Sequence of chain 1.A:
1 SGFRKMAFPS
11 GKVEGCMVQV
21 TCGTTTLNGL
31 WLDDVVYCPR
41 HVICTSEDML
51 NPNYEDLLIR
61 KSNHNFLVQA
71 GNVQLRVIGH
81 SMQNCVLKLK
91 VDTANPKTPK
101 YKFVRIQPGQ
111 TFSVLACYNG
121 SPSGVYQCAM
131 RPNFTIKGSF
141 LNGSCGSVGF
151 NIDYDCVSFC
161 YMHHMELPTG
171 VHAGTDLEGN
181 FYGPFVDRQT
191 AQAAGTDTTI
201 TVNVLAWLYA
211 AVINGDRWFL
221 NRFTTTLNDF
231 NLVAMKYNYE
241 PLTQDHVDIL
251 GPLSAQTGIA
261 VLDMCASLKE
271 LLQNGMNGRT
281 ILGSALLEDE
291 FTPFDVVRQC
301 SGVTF

Binding-site contacts:
Ligand atom C10 contacts residue GLU166 of chain 1.A at 3.4 Å.
Ligand atom C9 contacts residue GLU166 of chain 1.A at 3.7 Å.
Ligand atom C16 contacts residue MET165 of chain 1.A at 3.7 Å (hydrophobic).
Ligand atom O2 contacts residue GLN189 of chain 1.A at 3.3 Å.
Ligand atom C9 contacts residue LEU141 of chain 1.A at 3.8 Å (hydrophobic).
Ligand atom CL contacts residue HIS41 of chain 1.A at 3.4 Å.
Ligand atom C10 contacts residue LEU141 of chain 1.A at 3.7 Å (hydrophobic).
Ligand atom N1 contacts residue GLN189 of chain 1.A at 3.6 Å.
Ligand atom C8 contacts residue LEU141 of chain 1.A at 3.7 Å (hydrophobic).
Ligand atom C10 contacts residue ASN142 of chain 1.A at 3.7 Å.
Ligand atom C10 contacts residue PHE140 of chain 1.A at 3.6 Å (hydrophobic).
Ligand atom C8 contacts residue PHE140 of chain 1.A at 3.6 Å (hydrophobic).
Ligand atom C17 contacts residue MET49 of chain 1.A at 3.5 Å (hydrophobic).
Ligand atom C8 contacts residue GLU166 of chain 1.A at 3.6 Å.
Ligand atom C16 contacts residue HIS164 of chain 1.A at 3.4 Å.
Ligand atom C contacts residue GLU166 of chain 1.A at 3.7 Å.
Ligand atom O1 contacts residue MET165 of chain 1.A at 3.6 Å.
Ligand atom C17 contacts residue MET165 of chain 1.A at 3.5 Å (hydrophobic).
Ligand atom C17 contacts residue HIS164 of chain 1.A at 3.8 Å.
Ligand atom N3 contacts residue PHE140 of chain 1.A at 3.9 Å.
Ligand atom CL contacts residue ASP187 of chain 1.A at 3.5 Å.
Ligand atom C11 contacts residue ASN142 of chain 1.A at 3.8 Å.
Ligand atom CL contacts residue HIS164 of chain 1.A at 3.7 Å.
Ligand atom O2 contacts residue DMS1 of chain 1.E at 3.2 Å.
Ligand atom C18 contacts residue MET165 of chain 1.A at 3.6 Å (hydrophobic).
Ligand atom C21 contacts residue GLN189 of chain 1.A at 3.4 Å.
Ligand atom C8 contacts residue HIS163 of chain 1.A at 3.8 Å.
Ligand atom N3 contacts residue HIS163 of chain 1.A at 2.7 Å (h-bond).
Ligand atom N contacts residue GLU166 of chain 1.A at 3.9 Å.
Ligand atom C18 contacts residue ARG188 of chain 1.A at 3.8 Å.
Ligand atom C7 contacts residue GLU166 of chain 1.A at 3.8 Å.
Ligand atom C2 contacts residue GLN189 of chain 1.A at 3.8 Å.
Ligand atom C19 contacts residue DMS1 of chain 1.E at 3.7 Å.
Ligand atom N3 contacts residue SER144 of chain 1.A at 3.6 Å.
Ligand atom C18 contacts residue MET49 of chain 1.A at 3.5 Å (hydrophobic).
Ligand atom CL contacts residue MET49 of chain 1.A at 3.9 Å.
Ligand atom O1 contacts residue GLU166 of chain 1.A at 3.1 Å (salt-bridge).
Ligand atom C7 contacts residue HIS163 of chain 1.A at 3.2 Å.
Ligand atom C7 contacts residue CYS145 of chain 1.A at 3.8 Å (hydrophobic).
Ligand atom N2 contacts residue CYS145 of chain 1.A at 3.9 Å.

The small molecule below binds the protein below.
Small molecule (SMILES): CNC(=O)CN1C[C@@H](C(=O)Nc2cncc3ccccc23)c2cc(Cl)ccc2C1=O

Sequence of chain 1.B:
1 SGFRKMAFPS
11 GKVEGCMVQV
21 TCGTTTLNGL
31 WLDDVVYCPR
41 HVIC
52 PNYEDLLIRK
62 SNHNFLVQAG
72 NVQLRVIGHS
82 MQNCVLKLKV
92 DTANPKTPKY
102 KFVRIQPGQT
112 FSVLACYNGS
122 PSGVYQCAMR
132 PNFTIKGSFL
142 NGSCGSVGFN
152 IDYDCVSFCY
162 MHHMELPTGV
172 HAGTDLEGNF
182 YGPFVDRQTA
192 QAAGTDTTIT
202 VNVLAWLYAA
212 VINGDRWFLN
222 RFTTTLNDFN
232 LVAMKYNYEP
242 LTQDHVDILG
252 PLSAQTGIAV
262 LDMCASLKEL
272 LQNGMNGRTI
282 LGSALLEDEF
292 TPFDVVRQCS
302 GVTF